A protein and the small-molecule ligand that binds it are described below.
Small molecule (SMILES): CN[C@@H]1CCc2c(ccc(O)c2O)[C@H]1O

Sequence of chain 1.D:
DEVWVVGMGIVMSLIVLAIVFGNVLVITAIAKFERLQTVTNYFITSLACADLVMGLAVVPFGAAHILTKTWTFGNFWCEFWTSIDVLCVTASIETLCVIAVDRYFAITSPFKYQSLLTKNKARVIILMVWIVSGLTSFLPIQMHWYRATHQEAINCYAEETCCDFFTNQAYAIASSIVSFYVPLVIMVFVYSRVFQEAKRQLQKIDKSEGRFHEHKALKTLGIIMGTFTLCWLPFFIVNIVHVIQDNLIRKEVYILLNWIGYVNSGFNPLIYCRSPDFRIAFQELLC

Binding-site contacts:
Ligand atom CAO contacts residue ASN343 of chain 1.D at 3.6 Å.
Ligand atom CAB contacts residue PHE321 of chain 1.D at 3.7 Å (hydrophobic).
Ligand atom CAG contacts residue PHE224 of chain 1.D at 3.9 Å (hydrophobic).
Ligand atom CAI contacts residue PHE320 of chain 1.D at 4.3 Å (hydrophobic).
Ligand atom OAL contacts residue SER234 of chain 1.D at 3.4 Å (h-bond).
Ligand atom CAI contacts residue ASN343 of chain 1.D at 4.2 Å.
Ligand atom CAA contacts residue PHE321 of chain 1.D at 4.2 Å (hydrophobic).
Ligand atom CAH contacts residue PHE224 of chain 1.D at 3.8 Å (hydrophobic).
Ligand atom OAM contacts residue VAL148 of chain 1.D at 3.8 Å.
Ligand atom OAM contacts residue ASP144 of chain 1.D at 3.4 Å (salt-bridge).
Ligand atom CAO contacts residue ASP144 of chain 1.D at 4.0 Å.
Ligand atom CAE contacts residue PHE320 of chain 1.D at 4.2 Å (hydrophobic).
Ligand atom OAL contacts residue SER235 of chain 1.D at 4.3 Å.
Ligand atom CAB contacts residue SER238 of chain 1.D at 4.2 Å.
Ligand atom CAA contacts residue VAL148 of chain 1.D at 3.3 Å (hydrophobic).
Ligand atom CAJ contacts residue ASN343 of chain 1.D at 4.3 Å.
Ligand atom OAM contacts residue ASN343 of chain 1.D at 4.1 Å.
Ligand atom CAG contacts residue PHE320 of chain 1.D at 4.3 Å (hydrophobic).
Ligand atom OAM contacts residue TYR347 of chain 1.D at 4.2 Å.
Ligand atom CAF contacts residue PHE320 of chain 1.D at 4.0 Å (hydrophobic).
Ligand atom CAG contacts residue ASN324 of chain 1.D at 4.5 Å.
Ligand atom NAN contacts residue TYR347 of chain 1.D at 4.3 Å.
Ligand atom CAO contacts residue PHE224 of chain 1.D at 4.2 Å (hydrophobic).
Ligand atom OAK contacts residue ASN324 of chain 1.D at 4.0 Å.
Ligand atom CAC contacts residue VAL145 of chain 1.D at 4.4 Å (hydrophobic).
Ligand atom CAD contacts residue SER234 of chain 1.D at 3.9 Å.
Ligand atom CAB contacts residue VAL148 of chain 1.D at 3.5 Å (hydrophobic).
Ligand atom NAN contacts residue ASN343 of chain 1.D at 3.1 Å (h-bond).
Ligand atom CAC contacts residue PHE321 of chain 1.D at 4.0 Å (hydrophobic).
Ligand atom OAL contacts residue PHE321 of chain 1.D at 4.1 Å.
Ligand atom NAN contacts residue ASP144 of chain 1.D at 3.2 Å (salt-bridge).
Ligand atom CAC contacts residue SER234 of chain 1.D at 4.3 Å.
Ligand atom OAK contacts residue SER234 of chain 1.D at 2.8 Å (h-bond).
Ligand atom CAI contacts residue ASP144 of chain 1.D at 3.9 Å.
Ligand atom CAH contacts residue PHE320 of chain 1.D at 4.2 Å (hydrophobic).
Ligand atom CAJ contacts residue PHE320 of chain 1.D at 3.7 Å (hydrophobic).
Ligand atom CAJ contacts residue ASP144 of chain 1.D at 4.4 Å.
Ligand atom CAD contacts residue ASN324 of chain 1.D at 4.4 Å.
Ligand atom OAL contacts residue SER238 of chain 1.D at 3.0 Å (h-bond).
Ligand atom CAC contacts residue SER238 of chain 1.D at 4.0 Å.